Binding-site contacts:
Ligand atom CE2 contacts residue PRO433 of chain 1.A at 4.2 Å (hydrophobic).
Ligand atom O contacts residue ARG430 of chain 1.A at 3.0 Å (salt-bridge).
Ligand atom CD1 contacts residue ARG430 of chain 1.A at 4.3 Å.
Ligand atom CZ contacts residue PRO433 of chain 1.A at 4.2 Å (hydrophobic).
Ligand atom CE2 contacts residue ALA183 of chain 1.A at 4.1 Å (hydrophobic).
Ligand atom CZ contacts residue ARG430 of chain 1.A at 4.2 Å.
Ligand atom CD2 contacts residue LEU156 of chain 1.A at 3.3 Å (hydrophobic).
Ligand atom CD1 contacts residue ILE161 of chain 1.A at 4.4 Å (hydrophobic).
Ligand atom CA contacts residue ARG430 of chain 1.A at 4.0 Å.
Ligand atom CG contacts residue ILE161 of chain 1.A at 3.9 Å (hydrophobic).
Ligand atom CD2 contacts residue ILE161 of chain 1.A at 4.2 Å (hydrophobic).
Ligand atom CE1 contacts residue PRO420 of chain 1.A at 3.9 Å (hydrophobic).
Ligand atom CD2 contacts residue ILE182 of chain 1.A at 3.5 Å (hydrophobic).
Ligand atom CB contacts residue GLU421 of chain 1.A at 3.7 Å.
Ligand atom N contacts residue ARG430 of chain 1.A at 3.8 Å.
Ligand atom CD1 contacts residue ASN157 of chain 1.A at 4.2 Å.
Ligand atom CG contacts residue PRO433 of chain 1.A at 4.3 Å (hydrophobic).
Ligand atom CZ contacts residue GLY184 of chain 1.A at 4.0 Å.
Ligand atom CE2 contacts residue ILE182 of chain 1.A at 4.0 Å (hydrophobic).
Ligand atom CE1 contacts residue GLU421 of chain 1.A at 4.4 Å.
Ligand atom O contacts residue ILE161 of chain 1.A at 4.3 Å.
Ligand atom CD1 contacts residue PRO433 of chain 1.A at 4.4 Å (hydrophobic).
Ligand atom CB contacts residue ILE182 of chain 1.A at 4.0 Å (hydrophobic).
Ligand atom CD1 contacts residue ILE182 of chain 1.A at 4.2 Å (hydrophobic).
Ligand atom CE2 contacts residue GLY184 of chain 1.A at 4.0 Å.
Ligand atom CE1 contacts residue VAL419 of chain 1.A at 3.9 Å (hydrophobic).
Ligand atom CG contacts residue LEU156 of chain 1.A at 4.1 Å (hydrophobic).
Ligand atom CG contacts residue ILE182 of chain 1.A at 3.7 Å (hydrophobic).
Ligand atom CD2 contacts residue PRO433 of chain 1.A at 4.1 Å (hydrophobic).
Ligand atom C contacts residue ARG430 of chain 1.A at 3.1 Å.
Ligand atom CZ contacts residue MET559 of chain 1.A at 4.1 Å (hydrophobic).
Ligand atom CD1 contacts residue LEU156 of chain 1.A at 3.6 Å (hydrophobic).
Ligand atom CE2 contacts residue ARG430 of chain 1.A at 3.8 Å.
Ligand atom CG contacts residue ARG430 of chain 1.A at 4.1 Å.
Ligand atom CD2 contacts residue ARG430 of chain 1.A at 3.9 Å.
Ligand atom CE1 contacts residue PRO433 of chain 1.A at 4.3 Å (hydrophobic).
Ligand atom CZ contacts residue VAL419 of chain 1.A at 4.2 Å (hydrophobic).
Ligand atom CE2 contacts residue TYR561 of chain 1.A at 4.3 Å (hydrophobic).
Ligand atom CE2 contacts residue MET559 of chain 1.A at 4.0 Å (hydrophobic).

A protein and the small-molecule ligand that binds it are described below.
Small molecule (SMILES): CC(C)C[C@H](NC(=O)[C@H](CC(N)=O)NC(=O)[C@H](Cc1ccccc1)NC(=O)[C@H](C)NC(=O)CN)C(=O)N[C@H](C=O)Cc1ccccc1

Sequence of chain 1.A:
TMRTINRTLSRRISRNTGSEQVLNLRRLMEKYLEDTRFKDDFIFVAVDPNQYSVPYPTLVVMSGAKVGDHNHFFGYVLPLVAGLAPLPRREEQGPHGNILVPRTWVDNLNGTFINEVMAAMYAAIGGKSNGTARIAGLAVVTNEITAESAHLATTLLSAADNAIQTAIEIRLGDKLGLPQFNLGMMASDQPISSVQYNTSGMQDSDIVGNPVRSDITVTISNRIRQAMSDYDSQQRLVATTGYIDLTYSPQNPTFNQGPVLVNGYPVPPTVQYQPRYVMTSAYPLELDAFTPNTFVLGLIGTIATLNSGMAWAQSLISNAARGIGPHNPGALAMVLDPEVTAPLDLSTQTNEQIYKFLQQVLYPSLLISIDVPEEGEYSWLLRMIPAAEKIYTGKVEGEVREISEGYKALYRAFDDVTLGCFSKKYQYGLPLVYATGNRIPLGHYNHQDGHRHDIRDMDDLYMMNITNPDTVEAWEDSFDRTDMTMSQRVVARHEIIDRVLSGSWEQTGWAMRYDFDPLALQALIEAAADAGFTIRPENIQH